This protein binds this small molecule.
Small molecule (SMILES): CC(C)Cn1cnc2c(N)nc3ccccc3c21

Sequence of chain 1.A:
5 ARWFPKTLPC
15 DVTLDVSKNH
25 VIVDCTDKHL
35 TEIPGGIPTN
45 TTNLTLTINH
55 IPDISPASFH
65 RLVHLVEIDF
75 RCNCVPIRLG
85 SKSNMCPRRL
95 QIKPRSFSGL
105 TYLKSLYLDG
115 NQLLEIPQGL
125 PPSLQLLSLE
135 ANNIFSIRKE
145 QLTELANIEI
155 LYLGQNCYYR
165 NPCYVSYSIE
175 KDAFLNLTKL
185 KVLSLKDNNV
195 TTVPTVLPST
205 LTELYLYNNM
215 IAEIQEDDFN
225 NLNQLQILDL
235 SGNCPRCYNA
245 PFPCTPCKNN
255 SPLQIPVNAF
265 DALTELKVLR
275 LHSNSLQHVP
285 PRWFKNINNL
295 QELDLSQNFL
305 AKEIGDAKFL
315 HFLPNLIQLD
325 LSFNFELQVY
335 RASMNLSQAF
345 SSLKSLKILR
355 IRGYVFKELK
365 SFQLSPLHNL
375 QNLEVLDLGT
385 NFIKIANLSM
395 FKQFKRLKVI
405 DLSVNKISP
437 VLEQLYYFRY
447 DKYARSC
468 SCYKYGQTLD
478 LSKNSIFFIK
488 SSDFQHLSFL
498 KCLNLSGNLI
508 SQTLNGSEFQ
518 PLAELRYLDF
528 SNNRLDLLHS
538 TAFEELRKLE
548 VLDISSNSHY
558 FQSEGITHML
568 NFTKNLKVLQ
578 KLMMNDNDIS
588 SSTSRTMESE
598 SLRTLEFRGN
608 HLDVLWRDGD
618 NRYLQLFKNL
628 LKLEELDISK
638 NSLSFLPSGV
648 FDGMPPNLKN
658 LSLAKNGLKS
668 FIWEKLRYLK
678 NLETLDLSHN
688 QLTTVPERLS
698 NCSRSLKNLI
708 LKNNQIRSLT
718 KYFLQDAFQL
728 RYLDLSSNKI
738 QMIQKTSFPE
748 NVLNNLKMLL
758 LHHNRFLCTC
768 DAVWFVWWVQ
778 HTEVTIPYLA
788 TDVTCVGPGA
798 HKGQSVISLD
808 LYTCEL

Binding-site contacts:
Ligand atom C10 contacts residue LEU535 of chain 1.B at 3.6 Å (hydrophobic).
Ligand atom C10 contacts residue PHE386 of chain 1.A at 3.5 Å (hydrophobic).
Ligand atom N8 contacts residue ASP533 of chain 1.B at 2.6 Å (salt-bridge).
Ligand atom C10 contacts residue THR564 of chain 1.B at 3.8 Å.
Ligand atom C7 contacts residue TYR334 of chain 1.A at 3.6 Å (hydrophobic).
Ligand atom N15 contacts residue LEU535 of chain 1.B at 3.9 Å.
Ligand atom C8 contacts residue VAL333 of chain 1.A at 3.5 Å (hydrophobic).
Ligand atom C4 contacts residue ASP533 of chain 1.B at 3.6 Å.
Ligand atom N12 contacts residue PHE386 of chain 1.A at 4.0 Å.
Ligand atom C7 contacts residue PHE386 of chain 1.A at 3.8 Å (hydrophobic).
Ligand atom C5 contacts residue ASP533 of chain 1.B at 3.8 Å.
Ligand atom N15 contacts residue ASP533 of chain 1.B at 2.6 Å (salt-bridge).
Ligand atom C6 contacts residue TYR334 of chain 1.A at 3.7 Å (hydrophobic).
Ligand atom C3 contacts residue PHE386 of chain 1.A at 3.6 Å (hydrophobic).
Ligand atom C4 contacts residue LEU535 of chain 1.B at 3.8 Å (hydrophobic).
Ligand atom C13 contacts residue THR564 of chain 1.B at 3.4 Å.
Ligand atom N8 contacts residue THR510 of chain 1.B at 4.0 Å.
Ligand atom C3 contacts residue LEU535 of chain 1.B at 4.0 Å (hydrophobic).
Ligand atom N12 contacts residue ILE563 of chain 1.B at 3.8 Å.
Ligand atom N8 contacts residue PHE386 of chain 1.A at 3.5 Å.
Ligand atom C11 contacts residue PHE386 of chain 1.A at 3.5 Å (hydrophobic).
Ligand atom N12 contacts residue THR564 of chain 1.B at 2.9 Å (h-bond).
Ligand atom C9 contacts residue ILE563 of chain 1.B at 4.0 Å (hydrophobic).
Ligand atom C9 contacts residue ASP533 of chain 1.B at 3.3 Å.
Ligand atom C6 contacts residue PHE386 of chain 1.A at 3.9 Å (hydrophobic).
Ligand atom C9 contacts residue LEU535 of chain 1.B at 3.9 Å (hydrophobic).
Ligand atom N15 contacts residue ILE563 of chain 1.B at 3.1 Å.
Ligand atom C11 contacts residue LEU535 of chain 1.B at 4.0 Å (hydrophobic).
Ligand atom C1 contacts residue LEU535 of chain 1.B at 4.0 Å (hydrophobic).
Ligand atom N12 contacts residue LEU535 of chain 1.B at 3.8 Å.
Ligand atom N15 contacts residue THR564 of chain 1.B at 3.1 Å (h-bond).
Ligand atom C8 contacts residue GLN332 of chain 1.A at 3.9 Å.
Ligand atom C5 contacts residue PHE386 of chain 1.A at 3.6 Å (hydrophobic).
Ligand atom C19 contacts residue VAL359 of chain 1.A at 4.0 Å (hydrophobic).
Ligand atom C9 contacts residue PHE386 of chain 1.A at 3.7 Å (hydrophobic).
Ligand atom C5 contacts residue THR510 of chain 1.B at 3.8 Å.
Ligand atom C2 contacts residue PHE386 of chain 1.A at 3.7 Å (hydrophobic).
Ligand atom N14 contacts residue PHE386 of chain 1.A at 3.8 Å.
Ligand atom N8 contacts residue LEU535 of chain 1.B at 3.9 Å.
Ligand atom C4 contacts residue PHE386 of chain 1.A at 3.4 Å (hydrophobic).

Sequence of chain 1.B:
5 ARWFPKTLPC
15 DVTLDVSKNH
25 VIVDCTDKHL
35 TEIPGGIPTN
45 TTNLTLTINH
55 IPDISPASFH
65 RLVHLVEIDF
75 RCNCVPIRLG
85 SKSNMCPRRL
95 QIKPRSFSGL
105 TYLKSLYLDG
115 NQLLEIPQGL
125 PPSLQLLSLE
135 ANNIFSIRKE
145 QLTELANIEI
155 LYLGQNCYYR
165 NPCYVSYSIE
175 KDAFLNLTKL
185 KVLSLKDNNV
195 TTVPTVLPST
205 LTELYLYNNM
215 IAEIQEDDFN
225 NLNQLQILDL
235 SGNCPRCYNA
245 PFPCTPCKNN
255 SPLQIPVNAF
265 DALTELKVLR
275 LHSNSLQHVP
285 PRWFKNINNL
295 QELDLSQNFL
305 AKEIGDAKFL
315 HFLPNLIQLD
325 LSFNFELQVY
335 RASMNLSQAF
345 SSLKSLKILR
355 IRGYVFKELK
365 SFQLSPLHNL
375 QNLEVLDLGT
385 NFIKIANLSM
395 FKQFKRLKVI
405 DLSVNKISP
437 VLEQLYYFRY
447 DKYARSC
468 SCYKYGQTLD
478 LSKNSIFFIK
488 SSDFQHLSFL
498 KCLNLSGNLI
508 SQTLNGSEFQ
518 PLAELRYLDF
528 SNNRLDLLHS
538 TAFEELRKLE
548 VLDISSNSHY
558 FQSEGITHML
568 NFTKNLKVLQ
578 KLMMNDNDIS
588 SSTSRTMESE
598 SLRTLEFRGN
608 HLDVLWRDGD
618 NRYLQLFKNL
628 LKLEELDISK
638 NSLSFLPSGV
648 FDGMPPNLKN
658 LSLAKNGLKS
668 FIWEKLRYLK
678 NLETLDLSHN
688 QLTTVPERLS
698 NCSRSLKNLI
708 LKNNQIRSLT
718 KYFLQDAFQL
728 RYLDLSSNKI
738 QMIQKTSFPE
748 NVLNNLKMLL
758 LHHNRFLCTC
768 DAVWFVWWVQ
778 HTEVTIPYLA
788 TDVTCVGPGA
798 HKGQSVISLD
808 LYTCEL